Sequence of chain 1.B:
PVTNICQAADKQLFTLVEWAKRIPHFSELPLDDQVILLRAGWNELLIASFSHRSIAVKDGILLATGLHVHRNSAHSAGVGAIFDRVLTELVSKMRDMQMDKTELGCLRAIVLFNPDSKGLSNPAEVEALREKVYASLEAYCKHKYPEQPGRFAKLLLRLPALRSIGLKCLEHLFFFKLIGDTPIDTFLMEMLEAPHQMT

Binding-site contacts:
Ligand atom CAO contacts residue PHE215 of chain 1.B at 4.1 Å (hydrophobic).
Ligand atom CAM contacts residue PHE91 of chain 1.B at 3.5 Å (hydrophobic).
Ligand atom CAG contacts residue LEU104 of chain 1.B at 3.9 Å (hydrophobic).
Ligand atom CAJ contacts residue VAL127 of chain 1.B at 4.3 Å (hydrophobic).
Ligand atom CAE contacts residue LEU104 of chain 1.B at 4.2 Å (hydrophobic).
Ligand atom OAA contacts residue PHE215 of chain 1.B at 4.2 Å.
Ligand atom CAH contacts residue PHE124 of chain 1.B at 3.5 Å (hydrophobic).
Ligand atom OAA contacts residue PHE91 of chain 1.B at 3.0 Å.
Ligand atom CAK contacts residue LEU104 of chain 1.B at 4.0 Å (hydrophobic).
Ligand atom CAQ contacts residue PHE215 of chain 1.B at 4.4 Å (hydrophobic).
Ligand atom CAP contacts residue PHE215 of chain 1.B at 3.9 Å (hydrophobic).
Ligand atom CAH contacts residue ILE102 of chain 1.B at 4.3 Å (hydrophobic).
Ligand atom OAD contacts residue VAL120 of chain 1.B at 4.5 Å.
Ligand atom OAA contacts residue CYS210 of chain 1.B at 3.4 Å (h-bond).
Ligand atom OAC contacts residue LYS218 of chain 1.B at 4.5 Å.
Ligand atom OAC contacts residue LEU104 of chain 1.B at 3.7 Å.
Ligand atom CAJ contacts residue ILE123 of chain 1.B at 4.4 Å (hydrophobic).
Ligand atom CAM contacts residue PHE215 of chain 1.B at 3.8 Å (hydrophobic).
Ligand atom CAQ contacts residue LEU104 of chain 1.B at 4.2 Å (hydrophobic).
Ligand atom CAO contacts residue PHE91 of chain 1.B at 3.9 Å (hydrophobic).
Ligand atom CAI contacts residue PHE91 of chain 1.B at 3.5 Å (hydrophobic).
Ligand atom CAJ contacts residue PHE215 of chain 1.B at 4.3 Å (hydrophobic).
Ligand atom CAF contacts residue ILE123 of chain 1.B at 4.1 Å (hydrophobic).
Ligand atom CAE contacts residue PHE91 of chain 1.B at 4.2 Å (hydrophobic).
Ligand atom CAN contacts residue PHE215 of chain 1.B at 4.5 Å (hydrophobic).
Ligand atom CAI contacts residue LEU104 of chain 1.B at 4.4 Å (hydrophobic).
Ligand atom CAL contacts residue PHE124 of chain 1.B at 4.4 Å (hydrophobic).
Ligand atom OAB contacts residue LYS218 of chain 1.B at 4.3 Å.
Ligand atom CAF contacts residue PHE124 of chain 1.B at 3.5 Å (hydrophobic).
Ligand atom CAJ contacts residue ILE102 of chain 1.B at 4.2 Å (hydrophobic).
Ligand atom CAP contacts residue PHE91 of chain 1.B at 4.3 Å (hydrophobic).
Ligand atom OAD contacts residue VAL110 of chain 1.B at 4.1 Å.
Ligand atom OAB contacts residue LEU104 of chain 1.B at 4.2 Å.
Ligand atom CAM contacts residue CYS210 of chain 1.B at 4.3 Å (hydrophobic).
Ligand atom OAA contacts residue ILE88 of chain 1.B at 4.5 Å.
Ligand atom CAR contacts residue PHE215 of chain 1.B at 4.2 Å (hydrophobic).
Ligand atom CAO contacts residue LEU104 of chain 1.B at 4.5 Å (hydrophobic).
Ligand atom CAF contacts residue ILE102 of chain 1.B at 4.1 Å (hydrophobic).

This small molecule binds to this protein.
Small molecule (SMILES): O=C1c2cccc(O)c2C(=O)c2c(O)cccc21